Sequence of chain 1.C:
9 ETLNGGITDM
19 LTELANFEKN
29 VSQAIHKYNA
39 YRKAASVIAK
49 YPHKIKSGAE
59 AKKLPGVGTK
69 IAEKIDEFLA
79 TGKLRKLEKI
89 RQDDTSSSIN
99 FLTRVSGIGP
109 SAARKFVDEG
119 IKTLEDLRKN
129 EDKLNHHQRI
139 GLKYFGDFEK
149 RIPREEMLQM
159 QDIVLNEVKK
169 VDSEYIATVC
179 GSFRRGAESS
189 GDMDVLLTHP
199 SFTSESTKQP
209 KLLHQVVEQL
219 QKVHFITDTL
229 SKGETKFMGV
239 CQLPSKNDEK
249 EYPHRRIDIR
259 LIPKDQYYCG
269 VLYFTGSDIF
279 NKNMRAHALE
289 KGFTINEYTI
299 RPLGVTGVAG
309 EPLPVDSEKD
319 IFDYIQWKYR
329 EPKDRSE

Binding-site contacts:
Ligand atom O4 contacts residue DA2 of chain 1.A at 3.1 Å (h-bond).
Ligand atom OP1 contacts residue GLY105 of chain 1.C at 3.0 Å (h-bond).
Ligand atom OP1 contacts residue ALA110 of chain 1.C at 2.9 Å (h-bond).
Ligand atom O5' contacts residue GLY107 of chain 1.C at 3.1 Å.
Ligand atom O2 contacts residue DG6 of chain 1.A at 2.3 Å (h-bond).
Ligand atom O2 contacts residue DA7 of chain 1.A at 3.0 Å (h-bond).
Ligand atom C4 contacts residue DA5 of chain 1.A at 3.1 Å.
Ligand atom C2 contacts residue DA2 of chain 1.A at 3.3 Å.
Ligand atom N3 contacts residue DA5 of chain 1.A at 2.4 Å (h-bond).
Ligand atom N1 contacts residue DT4 of chain 1.A at 2.3 Å (h-bond).
Ligand atom N3 contacts residue DG6 of chain 1.A at 2.5 Å (h-bond).
Ligand atom N2 contacts residue DA2 of chain 1.A at 3.1 Å.
Ligand atom N1 contacts residue DA2 of chain 1.A at 3.2 Å (h-bond).
Ligand atom N6 contacts residue DT3 of chain 1.A at 2.9 Å (h-bond).
Ligand atom N3 contacts residue DA2 of chain 1.A at 2.7 Å (h-bond).
Ligand atom C2 contacts residue DG6 of chain 1.A at 2.9 Å.
Ligand atom OP1 contacts residue ILE106 of chain 1.C at 2.8 Å (h-bond).
Ligand atom N6 contacts residue DA2 of chain 1.A at 3.0 Å (h-bond).
Ligand atom C4 contacts residue DA2 of chain 1.A at 3.3 Å.
Ligand atom N1 contacts residue DT3 of chain 1.A at 2.8 Å (h-bond).
Ligand atom O4 contacts residue DA7 of chain 1.A at 3.0 Å (h-bond).
Ligand atom O2 contacts residue DA5 of chain 1.A at 3.1 Å.
Ligand atom O2 contacts residue DG6 of chain 1.A at 3.0 Å (h-bond).
Ligand atom OP2 contacts residue PRO108 of chain 1.C at 3.3 Å.
Ligand atom N3 contacts residue DA7 of chain 1.A at 2.9 Å (h-bond).
Ligand atom C2 contacts residue DT3 of chain 1.A at 3.3 Å.
Ligand atom OP1 contacts residue GLY107 of chain 1.C at 2.8 Å (h-bond).
Ligand atom O4 contacts residue DA5 of chain 1.A at 2.7 Å (h-bond).
Ligand atom N6 contacts residue DT4 of chain 1.A at 3.2 Å (h-bond).
Ligand atom C2 contacts residue DT4 of chain 1.A at 2.8 Å.
Ligand atom N2 contacts residue DC1 of chain 1.A at 3.1 Å (h-bond).
Ligand atom OP1 contacts residue ARG254 of chain 1.C at 2.9 Å (salt-bridge).
Ligand atom C2 contacts residue DA7 of chain 1.A at 3.3 Å.
Ligand atom OP2 contacts residue SER109 of chain 1.C at 3.0 Å (h-bond).
Ligand atom OP1 contacts residue NA1 of chain 1.D at 2.4 Å (h-bond).
Ligand atom C4 contacts residue DG6 of chain 1.A at 3.2 Å.
Ligand atom N4 contacts residue DG6 of chain 1.A at 2.8 Å (h-bond).
Ligand atom C2 contacts residue DA5 of chain 1.A at 3.4 Å.
Ligand atom P contacts residue GLY107 of chain 1.C at 3.3 Å.
Ligand atom N1 contacts residue DC1 of chain 1.A at 3.3 Å (h-bond).

This protein binds this small molecule.
Small molecule (SMILES): Cc1cn([C@H]2C[C@H](O[P](=O)(O)OC[C@H]3O[C@@H](n4ccc(N)nc4=O)C[C@@H]3O[P](=O)(O)OC[C@H]3O[C@@H](n4cc(C)c(=O)[nH]c4=O)C[C@@H]3O[P](=O)(O)OC[C@H]3O[C@@H](n4cnc5c(N)ncnc54)C[C@@H]3O[P](=O)(O)OC[C@H]3O[C@@H](n4cnc5c(N)ncnc54)C[C@@H]3O[P](=O)(O)OC[C@H]3O[C@@H](n4cc(C)c(=O)[nH]c4=O)C[C@@H]3O[P](=O)(O)OC[C@H]3O[C@@H](n4cnc5c(=O)nc(N)[nH]c54)C[C@@H]3O)[C@@H](COP(=O)(O)O)O2)c(=O)[nH]c1=O